A small-molecule ligand and the protein it binds are described below.
Small molecule (SMILES): NC[C@H]1O[C@H](O[C@H]2[C@H](O)[C@@H](O[C@H]3O[C@H](CO)[C@@H](O)[C@H](N)[C@H]3O)[C@H](N)C[C@@H]2N)[C@H](N)C[C@@H]1O

Binding-site contacts:
Ligand atom N32 contacts residue ASP139 of chain 1.A at 2.8 Å (salt-bridge).
Ligand atom O23 contacts residue APC1 of chain 1.E at 2.5 Å (h-bond).
Ligand atom N33 contacts residue ASP94 of chain 1.A at 3.2 Å (salt-bridge).
Ligand atom C32 contacts residue GLU96 of chain 1.A at 3.2 Å.
Ligand atom O62 contacts residue ASP94 of chain 1.A at 3.7 Å.
Ligand atom N61 contacts residue ILE107 of chain 1.A at 3.2 Å.
Ligand atom C32 contacts residue ASP139 of chain 1.A at 3.4 Å.
Ligand atom C42 contacts residue ASP139 of chain 1.A at 3.6 Å.
Ligand atom O51 contacts residue ASP139 of chain 1.A at 3.3 Å (salt-bridge).
Ligand atom C61 contacts residue GLU96 of chain 1.A at 3.6 Å.
Ligand atom C23 contacts residue APC1 of chain 1.E at 3.1 Å.
Ligand atom N32 contacts residue GLU96 of chain 1.A at 2.6 Å (salt-bridge).
Ligand atom O23 contacts residue ASP94 of chain 1.A at 3.2 Å (salt-bridge).
Ligand atom O52 contacts residue APC1 of chain 1.E at 3.3 Å (h-bond).
Ligand atom O53 contacts residue APC1 of chain 1.E at 3.4 Å.
Ligand atom C11 contacts residue TYR142 of chain 1.A at 3.6 Å (hydrophobic).
Ligand atom C13 contacts residue APC1 of chain 1.E at 3.4 Å.
Ligand atom C22 contacts residue ASP139 of chain 1.A at 3.4 Å.
Ligand atom C11 contacts residue ASP139 of chain 1.A at 3.3 Å.
Ligand atom O62 contacts residue TYR82 of chain 1.A at 3.3 Å (h-bond).
Ligand atom O51 contacts residue TYR142 of chain 1.A at 3.4 Å.
Ligand atom C21 contacts residue TYR142 of chain 1.A at 3.5 Å (hydrophobic).
Ligand atom N33 contacts residue ASP52 of chain 1.A at 3.3 Å (salt-bridge).
Ligand atom C23 contacts residue ASP94 of chain 1.A at 3.7 Å.
Ligand atom C33 contacts residue MN1 of chain 1.C at 3.2 Å.
Ligand atom N12 contacts residue ASP94 of chain 1.A at 2.9 Å (salt-bridge).
Ligand atom C33 contacts residue APC1 of chain 1.E at 3.6 Å.
Ligand atom C23 contacts residue MN1 of chain 1.C at 3.4 Å.
Ligand atom N33 contacts residue MN1 of chain 1.C at 2.6 Å.
Ligand atom C51 contacts residue GLU96 of chain 1.A at 3.7 Å.
Ligand atom N61 contacts residue GLU96 of chain 1.A at 2.8 Å (salt-bridge).
Ligand atom C12 contacts residue TYR82 of chain 1.A at 3.6 Å (hydrophobic).
Ligand atom C22 contacts residue GLU96 of chain 1.A at 3.5 Å.
Ligand atom O23 contacts residue MN1 of chain 1.C at 2.6 Å.
Ligand atom C33 contacts residue ASP94 of chain 1.A at 3.1 Å.
Ligand atom N33 contacts residue APC1 of chain 1.E at 3.0 Å (h-bond).
Ligand atom N61 contacts residue ALA108 of chain 1.A at 2.9 Å (h-bond).
Ligand atom N12 contacts residue ASP54 of chain 1.A at 3.4 Å (salt-bridge).
Ligand atom O23 contacts residue ASP54 of chain 1.A at 3.6 Å.
Ligand atom C61 contacts residue ALA108 of chain 1.A at 3.4 Å (hydrophobic).

Sequence of chain 1.A:
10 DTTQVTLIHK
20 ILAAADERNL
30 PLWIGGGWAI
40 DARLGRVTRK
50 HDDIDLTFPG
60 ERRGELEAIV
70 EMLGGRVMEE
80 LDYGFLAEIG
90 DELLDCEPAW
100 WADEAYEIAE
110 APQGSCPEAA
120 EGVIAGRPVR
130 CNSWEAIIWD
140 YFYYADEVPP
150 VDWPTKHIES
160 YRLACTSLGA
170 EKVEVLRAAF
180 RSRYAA